Binding-site contacts:
Ligand atom C06 contacts residue TRP61 of chain 1.E at 3.5 Å (hydrophobic).
Ligand atom C22 contacts residue LEU120 of chain 1.E at 3.2 Å (hydrophobic).
Ligand atom C18 contacts residue TYR200 of chain 1.D at 2.9 Å (hydrophobic).
Ligand atom C18 contacts residue CYS196 of chain 1.D at 3.3 Å (hydrophobic).
Ligand atom C14 contacts residue SER150 of chain 1.D at 3.8 Å.
Ligand atom C14 contacts residue TRP151 of chain 1.D at 3.9 Å (hydrophobic).
Ligand atom C17 contacts residue TYR200 of chain 1.D at 3.6 Å (hydrophobic).
Ligand atom C01 contacts residue SER174 of chain 1.E at 3.7 Å.
Ligand atom C19 contacts residue TYR200 of chain 1.D at 3.3 Å (hydrophobic).
Ligand atom N09 contacts residue TYR193 of chain 1.D at 3.0 Å.
Ligand atom C08 contacts residue TYR193 of chain 1.D at 3.5 Å (hydrophobic).
Ligand atom C12 contacts residue TYR200 of chain 1.D at 3.8 Å (hydrophobic).
Ligand atom C07 contacts residue TRP61 of chain 1.E at 3.4 Å (hydrophobic).
Ligand atom N13 contacts residue TYR200 of chain 1.D at 3.7 Å.
Ligand atom C04 contacts residue TYR172 of chain 1.E at 3.5 Å (hydrophobic).
Ligand atom C17 contacts residue TRP151 of chain 1.D at 3.4 Å (hydrophobic).
Ligand atom O21 contacts residue ARG112 of chain 1.E at 3.7 Å.
Ligand atom N15 contacts residue SER150 of chain 1.D at 2.7 Å (h-bond).
Ligand atom C06 contacts residue TYR97 of chain 1.D at 3.7 Å (hydrophobic).
Ligand atom N16 contacts residue TYR97 of chain 1.D at 3.7 Å.
Ligand atom C22 contacts residue ARG112 of chain 1.E at 3.6 Å.
Ligand atom C19 contacts residue CYS196 of chain 1.D at 3.5 Å (hydrophobic).
Ligand atom C14 contacts residue TYR97 of chain 1.D at 3.7 Å (hydrophobic).
Ligand atom N09 contacts residue TRP61 of chain 1.E at 3.5 Å.
Ligand atom C07 contacts residue TYR193 of chain 1.D at 3.1 Å (hydrophobic).
Ligand atom N15 contacts residue TYR97 of chain 1.D at 2.7 Å (h-bond).
Ligand atom C05 contacts residue TYR193 of chain 1.D at 3.8 Å (hydrophobic).
Ligand atom C08 contacts residue TRP61 of chain 1.E at 3.7 Å (hydrophobic).
Ligand atom N15 contacts residue TRP151 of chain 1.D at 3.8 Å.
Ligand atom C01 contacts residue ASN98 of chain 1.D at 3.9 Å.
Ligand atom C24 contacts residue TRP151 of chain 1.D at 3.0 Å (hydrophobic).
Ligand atom N15 contacts residue TYR200 of chain 1.D at 3.8 Å.
Ligand atom C03 contacts residue TYR172 of chain 1.E at 3.4 Å (hydrophobic).
Ligand atom C24 contacts residue MET122 of chain 1.E at 3.9 Å (hydrophobic).
Ligand atom C02 contacts residue TYR97 of chain 1.D at 3.3 Å (hydrophobic).
Ligand atom C02 contacts residue ILE44 of chain 1.E at 3.8 Å (hydrophobic).
Ligand atom C14 contacts residue TYR200 of chain 1.D at 3.8 Å (hydrophobic).
Ligand atom C23 contacts residue TRP151 of chain 1.D at 3.7 Å (hydrophobic).
Ligand atom N13 contacts residue TRP151 of chain 1.D at 2.9 Å (h-bond).
Ligand atom C12 contacts residue TRP151 of chain 1.D at 3.6 Å (hydrophobic).

The protein below binds the small molecule below.
Small molecule (SMILES): CCCCCCCCNc1cc(-c2ccc(OC)cc2)nc(N)n1

Sequence of chain 1.D:
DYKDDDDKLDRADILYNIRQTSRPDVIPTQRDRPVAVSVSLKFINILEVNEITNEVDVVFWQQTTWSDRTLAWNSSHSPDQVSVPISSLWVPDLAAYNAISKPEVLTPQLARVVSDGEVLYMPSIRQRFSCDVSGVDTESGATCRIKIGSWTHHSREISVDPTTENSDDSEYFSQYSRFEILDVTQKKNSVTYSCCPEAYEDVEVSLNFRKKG

Sequence of chain 1.E:
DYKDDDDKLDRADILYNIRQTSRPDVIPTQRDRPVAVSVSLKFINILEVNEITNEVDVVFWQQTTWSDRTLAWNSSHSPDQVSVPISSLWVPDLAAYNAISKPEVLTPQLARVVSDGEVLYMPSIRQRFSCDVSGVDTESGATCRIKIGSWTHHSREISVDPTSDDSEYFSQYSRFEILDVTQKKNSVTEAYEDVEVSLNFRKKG